Binding-site contacts:
Ligand atom C7 contacts residue ASP67 of chain 44.A at 3.3 Å.
Ligand atom C7 contacts residue TYR90 of chain 44.A at 4.2 Å (hydrophobic).
Ligand atom O6 contacts residue PHE119 of chain 44.A at 3.0 Å (h-bond).
Ligand atom C4 contacts residue ASN118 of chain 44.A at 4.2 Å.
Ligand atom O5 contacts residue ASN118 of chain 44.A at 2.4 Å (h-bond).
Ligand atom O7 contacts residue TYR90 of chain 44.A at 3.8 Å.
Ligand atom C1 contacts residue THR89 of chain 44.A at 4.2 Å.
Ligand atom N2 contacts residue ASP67 of chain 44.A at 4.5 Å.
Ligand atom C6 contacts residue THR120 of chain 44.A at 3.4 Å.
Ligand atom C6 contacts residue PHE119 of chain 44.A at 4.2 Å (hydrophobic).
Ligand atom C5 contacts residue THR120 of chain 44.A at 4.0 Å.
Ligand atom N2 contacts residue ASN118 of chain 44.A at 2.9 Å (h-bond).
Ligand atom O7 contacts residue ASN118 of chain 44.A at 4.3 Å.
Ligand atom C8 contacts residue ASP67 of chain 44.A at 3.3 Å.
Ligand atom O5 contacts residue PHE119 of chain 44.A at 4.1 Å.
Ligand atom C2 contacts residue ASN118 of chain 44.A at 2.4 Å.
Ligand atom O6 contacts residue THR120 of chain 44.A at 3.1 Å (h-bond).
Ligand atom C3 contacts residue ASN118 of chain 44.A at 3.8 Å.
Ligand atom C5 contacts residue ASN118 of chain 44.A at 3.6 Å.
Ligand atom C7 contacts residue ASN118 of chain 44.A at 3.4 Å.
Ligand atom C8 contacts residue SER66 of chain 44.A at 3.3 Å.
Ligand atom O6 contacts residue THR89 of chain 44.A at 4.0 Å.
Ligand atom O7 contacts residue ASP67 of chain 44.A at 2.8 Å (salt-bridge).
Ligand atom C1 contacts residue THR120 of chain 44.A at 4.4 Å.
Ligand atom N2 contacts residue TYR90 of chain 44.A at 4.2 Å.
Ligand atom C8 contacts residue ASN118 of chain 44.A at 3.6 Å.
Ligand atom O5 contacts residue THR89 of chain 44.A at 4.5 Å.
Ligand atom C5 contacts residue THR89 of chain 44.A at 4.5 Å.
Ligand atom C1 contacts residue ASN118 of chain 44.A at 1.4 Å.
Ligand atom O5 contacts residue THR120 of chain 44.A at 3.2 Å (h-bond).

The protein below binds the small molecule below.
Small molecule (SMILES): CC(=O)N[C@@H]1[C@@H](O)[C@H](O)[C@@H](CO)O[C@H]1O

Sequence of chain 44.A:
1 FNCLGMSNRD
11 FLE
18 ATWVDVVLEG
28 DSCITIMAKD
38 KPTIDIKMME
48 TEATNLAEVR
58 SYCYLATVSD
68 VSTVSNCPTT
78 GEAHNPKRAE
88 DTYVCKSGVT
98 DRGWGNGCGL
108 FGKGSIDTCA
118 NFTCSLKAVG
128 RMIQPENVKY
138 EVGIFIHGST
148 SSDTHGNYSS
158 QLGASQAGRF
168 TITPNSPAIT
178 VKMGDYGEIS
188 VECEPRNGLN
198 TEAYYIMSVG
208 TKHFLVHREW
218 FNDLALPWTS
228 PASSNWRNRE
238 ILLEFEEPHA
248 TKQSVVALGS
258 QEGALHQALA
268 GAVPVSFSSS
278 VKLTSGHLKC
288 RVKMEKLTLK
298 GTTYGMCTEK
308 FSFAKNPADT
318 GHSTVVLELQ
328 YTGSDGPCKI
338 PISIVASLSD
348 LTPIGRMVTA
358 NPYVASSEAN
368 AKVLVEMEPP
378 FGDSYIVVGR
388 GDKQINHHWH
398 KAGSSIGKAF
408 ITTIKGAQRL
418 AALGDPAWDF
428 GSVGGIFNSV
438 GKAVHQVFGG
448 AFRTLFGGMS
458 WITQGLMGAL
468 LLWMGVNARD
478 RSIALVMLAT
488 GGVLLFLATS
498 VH